Binding-site contacts:
Ligand atom N5 contacts residue GLY219 of chain 1.A at 2.6 Å (h-bond).
Ligand atom C4 contacts residue CYS196 of chain 1.A at 3.7 Å (hydrophobic).
Ligand atom C13 contacts residue GLY217 of chain 1.A at 3.9 Å.
Ligand atom C6 contacts residue VAL214 of chain 1.A at 3.9 Å (hydrophobic).
Ligand atom N contacts residue GLY217 of chain 1.A at 2.9 Å (h-bond).
Ligand atom C7 contacts residue SER195 of chain 1.A at 3.3 Å.
Ligand atom O contacts residue GLN197 of chain 1.A at 3.9 Å.
Ligand atom O contacts residue SER200 of chain 1.A at 4.0 Å.
Ligand atom N2 contacts residue SER215 of chain 1.A at 2.9 Å (h-bond).
Ligand atom O1 contacts residue TRP216 of chain 1.A at 3.3 Å.
Ligand atom C3 contacts residue SER200 of chain 1.A at 3.6 Å.
Ligand atom N4 contacts residue TRP216 of chain 1.A at 3.8 Å.
Ligand atom N5 contacts residue GLY217 of chain 1.A at 3.3 Å.
Ligand atom C4 contacts residue SER215 of chain 1.A at 3.8 Å.
Ligand atom C8 contacts residue GLY217 of chain 1.A at 3.4 Å.
Ligand atom N3 contacts residue SER195 of chain 1.A at 2.9 Å (h-bond).
Ligand atom C2 contacts residue SER215 of chain 1.A at 3.8 Å.
Ligand atom N2 contacts residue SER200 of chain 1.A at 3.2 Å (h-bond).
Ligand atom N2 contacts residue HIS63 of chain 1.A at 4.0 Å.
Ligand atom N4 contacts residue SER195 of chain 1.A at 3.7 Å.
Ligand atom N3 contacts residue TRP216 of chain 1.A at 3.9 Å.
Ligand atom C5 contacts residue CYS196 of chain 1.A at 4.0 Å (hydrophobic).
Ligand atom C contacts residue GLY217 of chain 1.A at 3.8 Å.
Ligand atom C9 contacts residue GLY217 of chain 1.A at 3.8 Å.
Ligand atom N4 contacts residue GLY219 of chain 1.A at 3.5 Å (h-bond).
Ligand atom O1 contacts residue GLY217 of chain 1.A at 3.2 Å (h-bond).
Ligand atom C8 contacts residue GLY219 of chain 1.A at 3.4 Å.
Ligand atom N3 contacts residue GLY227 of chain 1.A at 3.4 Å.
Ligand atom N2 contacts residue TRP216 of chain 1.A at 3.9 Å.
Ligand atom N4 contacts residue GLY217 of chain 1.A at 3.6 Å.
Ligand atom C19 contacts residue LEU104 of chain 1.A at 3.9 Å (hydrophobic).
Ligand atom N5 contacts residue SER218 of chain 1.A at 3.6 Å.
Ligand atom C7 contacts residue TRP216 of chain 1.A at 3.7 Å (hydrophobic).
Ligand atom C6 contacts residue SER195 of chain 1.A at 3.6 Å.
Ligand atom C3 contacts residue SER215 of chain 1.A at 3.8 Å.
Ligand atom N3 contacts residue ASP194 of chain 1.A at 3.1 Å (salt-bridge).
Ligand atom C6 contacts residue CYS196 of chain 1.A at 3.9 Å (hydrophobic).
Ligand atom C10 contacts residue HIS63 of chain 1.A at 3.6 Å.
Ligand atom C4 contacts residue SER200 of chain 1.A at 3.4 Å.
Ligand atom C8 contacts residue TRP216 of chain 1.A at 3.9 Å (hydrophobic).

This protein binds this small molecule.
Small molecule (SMILES): Nc1cc(CNC(=O)[C@@H]2CCCN2C(=O)[C@H](N)Cc2ccccc2)cc(N)n1

Sequence of chain 1.A:
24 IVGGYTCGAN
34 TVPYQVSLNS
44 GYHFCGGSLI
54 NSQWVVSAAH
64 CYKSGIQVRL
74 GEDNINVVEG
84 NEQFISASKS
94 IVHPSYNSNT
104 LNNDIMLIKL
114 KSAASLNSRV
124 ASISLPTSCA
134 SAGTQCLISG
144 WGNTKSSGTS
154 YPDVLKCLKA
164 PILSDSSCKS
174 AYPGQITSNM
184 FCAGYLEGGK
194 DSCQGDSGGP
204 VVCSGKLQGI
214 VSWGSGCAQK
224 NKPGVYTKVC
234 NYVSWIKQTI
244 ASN